A small-molecule ligand and the protein it binds are described below.
Small molecule (SMILES): OC[C@H]1O[C@H](O[C@H]2[C@H](O)[C@@H](O)[C@@H](O[C@H]3[C@H](O)[C@@H](O)[C@@H](O)O[C@@H]3CO)O[C@@H]2CO)[C@H](O)[C@@H](O)[C@@H]1O

Sequence of chain 1.A:
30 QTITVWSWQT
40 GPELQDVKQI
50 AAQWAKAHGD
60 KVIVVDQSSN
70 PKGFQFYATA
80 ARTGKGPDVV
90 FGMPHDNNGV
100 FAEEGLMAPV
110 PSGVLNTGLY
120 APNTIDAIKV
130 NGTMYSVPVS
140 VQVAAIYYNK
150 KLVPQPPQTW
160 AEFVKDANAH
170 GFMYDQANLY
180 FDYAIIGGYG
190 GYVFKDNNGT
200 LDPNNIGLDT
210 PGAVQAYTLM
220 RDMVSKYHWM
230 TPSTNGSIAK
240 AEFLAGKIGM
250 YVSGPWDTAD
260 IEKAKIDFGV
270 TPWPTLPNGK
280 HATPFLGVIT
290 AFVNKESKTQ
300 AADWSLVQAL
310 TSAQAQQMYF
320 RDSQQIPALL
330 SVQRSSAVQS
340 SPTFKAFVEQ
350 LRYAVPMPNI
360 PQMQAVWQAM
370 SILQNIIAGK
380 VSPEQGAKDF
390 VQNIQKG

Binding-site contacts:
Ligand atom C1 contacts residue TYR179 of chain 1.A at 3.5 Å (hydrophobic).
Ligand atom O5 contacts residue TRP366 of chain 1.A at 3.9 Å.
Ligand atom C2 contacts residue ASP95 of chain 1.A at 3.3 Å.
Ligand atom C2 contacts residue TRP37 of chain 1.A at 4.0 Å (hydrophobic).
Ligand atom C2 contacts residue GLN141 of chain 1.A at 3.6 Å.
Ligand atom O2 contacts residue PRO93 of chain 1.A at 3.2 Å.
Ligand atom O2 contacts residue TRP255 of chain 1.A at 3.7 Å.
Ligand atom O3 contacts residue PHE73 of chain 1.A at 3.6 Å.
Ligand atom O6 contacts residue PHE180 of chain 1.A at 3.9 Å.
Ligand atom C6 contacts residue TYR179 of chain 1.A at 3.8 Å (hydrophobic).
Ligand atom O2 contacts residue MET356 of chain 1.A at 3.6 Å.
Ligand atom O3 contacts residue ASP95 of chain 1.A at 2.7 Å (salt-bridge).
Ligand atom O2 contacts residue GLN38 of chain 1.A at 3.2 Å (h-bond).
Ligand atom O2 contacts residue TRP37 of chain 1.A at 2.8 Å (h-bond).
Ligand atom C1 contacts residue TRP255 of chain 1.A at 3.8 Å (hydrophobic).
Ligand atom O6 contacts residue MET369 of chain 1.A at 3.6 Å.
Ligand atom C4 contacts residue TRP255 of chain 1.A at 4.0 Å (hydrophobic).
Ligand atom C6 contacts residue TRP366 of chain 1.A at 3.8 Å (hydrophobic).
Ligand atom C3 contacts residue PRO93 of chain 1.A at 3.9 Å (hydrophobic).
Ligand atom C2 contacts residue TRP255 of chain 1.A at 3.8 Å (hydrophobic).
Ligand atom C2 contacts residue MET356 of chain 1.A at 3.7 Å (hydrophobic).
Ligand atom O2 contacts residue GLN141 of chain 1.A at 2.8 Å (h-bond).
Ligand atom O3 contacts residue GLN38 of chain 1.A at 3.3 Å (h-bond).
Ligand atom O3 contacts residue ASN96 of chain 1.A at 2.9 Å (h-bond).
Ligand atom C2 contacts residue TRP366 of chain 1.A at 3.9 Å (hydrophobic).
Ligand atom O3 contacts residue TRP366 of chain 1.A at 3.9 Å.
Ligand atom C3 contacts residue ASP95 of chain 1.A at 3.6 Å.
Ligand atom C1 contacts residue MET356 of chain 1.A at 4.0 Å (hydrophobic).
Ligand atom O1 contacts residue SER67 of chain 1.A at 3.9 Å.
Ligand atom O2 contacts residue ASP95 of chain 1.A at 2.6 Å (salt-bridge).
Ligand atom C6 contacts residue MET369 of chain 1.A at 3.9 Å (hydrophobic).
Ligand atom O4 contacts residue PHE73 of chain 1.A at 3.9 Å.
Ligand atom C4 contacts residue TRP366 of chain 1.A at 3.7 Å (hydrophobic).
Ligand atom O5 contacts residue TYR179 of chain 1.A at 3.5 Å.
Ligand atom C4 contacts residue TYR179 of chain 1.A at 4.0 Å (hydrophobic).
Ligand atom O6 contacts residue ASN177 of chain 1.A at 2.8 Å (h-bond).
Ligand atom C6 contacts residue ASN177 of chain 1.A at 3.7 Å.
Ligand atom O3 contacts residue PRO93 of chain 1.A at 3.4 Å.
Ligand atom C3 contacts residue PHE73 of chain 1.A at 3.6 Å (hydrophobic).
Ligand atom O1 contacts residue TRP37 of chain 1.A at 3.7 Å.